Binding-site contacts:
Ligand atom F1 contacts residue LEU246 of chain 1.B at 3.3 Å.
Ligand atom C4 contacts residue LEU250 of chain 1.B at 3.7 Å (hydrophobic).
Ligand atom C13 contacts residue TRP62 of chain 1.B at 3.9 Å (hydrophobic).
Ligand atom C21 contacts residue ALA242 of chain 1.B at 3.7 Å (hydrophobic).
Ligand atom O3 contacts residue TYR247 of chain 1.B at 3.6 Å.
Ligand atom C19 contacts residue LEU246 of chain 1.B at 3.9 Å (hydrophobic).
Ligand atom O3 contacts residue ALA241 of chain 1.B at 3.6 Å.
Ligand atom C6 contacts residue LEU98 of chain 1.B at 3.6 Å (hydrophobic).
Ligand atom O2 contacts residue ALA242 of chain 1.B at 3.1 Å (h-bond).
Ligand atom CL2 contacts residue ILE73 of chain 1.B at 3.8 Å.
Ligand atom O3 contacts residue ALA242 of chain 1.B at 3.5 Å (h-bond).
Ligand atom C2 contacts residue VAL225 of chain 1.B at 3.9 Å (hydrophobic).
Ligand atom O3 contacts residue PHE243 of chain 1.B at 2.9 Å (h-bond).
Ligand atom N1 contacts residue PHE251 of chain 1.B at 3.5 Å.
Ligand atom C14 contacts residue PHE251 of chain 1.B at 3.6 Å (hydrophobic).
Ligand atom O1 contacts residue LEU228 of chain 1.B at 3.2 Å.
Ligand atom C12 contacts residue TRP62 of chain 1.B at 3.6 Å (hydrophobic).
Ligand atom C15 contacts residue ILE73 of chain 1.B at 3.7 Å (hydrophobic).
Ligand atom CL2 contacts residue THR70 of chain 1.B at 3.7 Å.
Ligand atom O1 contacts residue MET103 of chain 1.B at 3.4 Å.
Ligand atom C19 contacts residue TYR247 of chain 1.B at 3.7 Å (hydrophobic).
Ligand atom C8 contacts residue LEU228 of chain 1.B at 3.9 Å (hydrophobic).
Ligand atom CL2 contacts residue MET103 of chain 1.B at 3.9 Å.
Ligand atom C16 contacts residue ILE73 of chain 1.B at 3.8 Å (hydrophobic).
Ligand atom F1 contacts residue ILE73 of chain 1.B at 3.5 Å.
Ligand atom C13 contacts residue PHE251 of chain 1.B at 3.6 Å (hydrophobic).
Ligand atom CL1 contacts residue GLN229 of chain 1.B at 3.4 Å.
Ligand atom O2 contacts residue GLN74 of chain 1.B at 2.9 Å (h-bond).
Ligand atom C5 contacts residue LEU250 of chain 1.B at 3.8 Å (hydrophobic).
Ligand atom C21 contacts residue PHE243 of chain 1.B at 3.8 Å (hydrophobic).
Ligand atom C8 contacts residue MET103 of chain 1.B at 3.8 Å (hydrophobic).
Ligand atom C6 contacts residue LYS99 of chain 1.B at 3.8 Å.
Ligand atom O2 contacts residue ALA241 of chain 1.B at 3.6 Å.
Ligand atom C1 contacts residue LYS99 of chain 1.B at 3.7 Å.
Ligand atom C2 contacts residue LEU250 of chain 1.B at 3.9 Å (hydrophobic).
Ligand atom CL1 contacts residue PHE251 of chain 1.B at 3.5 Å.
Ligand atom CL2 contacts residue LEU69 of chain 1.B at 3.6 Å.
Ligand atom C14 contacts residue LEU228 of chain 1.B at 3.8 Å (hydrophobic).
Ligand atom C11 contacts residue THR70 of chain 1.B at 3.6 Å.
Ligand atom C7 contacts residue ILE73 of chain 1.B at 3.9 Å (hydrophobic).

Sequence of chain 1.B:
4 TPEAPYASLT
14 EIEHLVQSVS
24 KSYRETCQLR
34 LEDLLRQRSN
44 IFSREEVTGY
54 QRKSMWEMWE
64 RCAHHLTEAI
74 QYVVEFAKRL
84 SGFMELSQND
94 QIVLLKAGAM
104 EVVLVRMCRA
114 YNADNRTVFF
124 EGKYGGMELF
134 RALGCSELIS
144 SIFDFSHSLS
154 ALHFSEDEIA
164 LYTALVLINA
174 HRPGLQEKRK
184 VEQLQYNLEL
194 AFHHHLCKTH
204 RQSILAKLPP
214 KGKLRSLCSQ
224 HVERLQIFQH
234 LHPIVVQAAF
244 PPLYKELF

The small molecule below binds the protein below.
Small molecule (SMILES): O=C(O)c1ccc(-c2nn(C(=O)c3c(Cl)cccc3Cl)c3cccc(F)c23)cc1